Binding-site contacts:
Ligand atom C1 contacts residue THR108 of chain 1.B at 4.5 Å.
Ligand atom C7 contacts residue ASN234 of chain 1.B at 3.4 Å.
Ligand atom C5 contacts residue ASN234 of chain 1.B at 3.7 Å.
Ligand atom C8 contacts residue ASN234 of chain 1.B at 4.1 Å.
Ligand atom O5 contacts residue THR108 of chain 1.B at 4.0 Å.
Ligand atom C1 contacts residue THR236 of chain 1.B at 4.3 Å.
Ligand atom O5 contacts residue ASN234 of chain 1.B at 2.4 Å (h-bond).
Ligand atom C3 contacts residue ASN234 of chain 1.B at 3.8 Å.
Ligand atom C1 contacts residue ASN234 of chain 1.B at 1.4 Å.
Ligand atom C6 contacts residue THR108 of chain 1.B at 4.3 Å.
Ligand atom N2 contacts residue ASN234 of chain 1.B at 2.9 Å (h-bond).
Ligand atom C4 contacts residue ASN234 of chain 1.B at 4.2 Å.
Ligand atom C2 contacts residue ASN234 of chain 1.B at 2.5 Å.
Ligand atom O7 contacts residue ASN234 of chain 1.B at 3.4 Å (h-bond).
Ligand atom O6 contacts residue THR108 of chain 1.B at 3.4 Å.

Sequence of chain 1.B:
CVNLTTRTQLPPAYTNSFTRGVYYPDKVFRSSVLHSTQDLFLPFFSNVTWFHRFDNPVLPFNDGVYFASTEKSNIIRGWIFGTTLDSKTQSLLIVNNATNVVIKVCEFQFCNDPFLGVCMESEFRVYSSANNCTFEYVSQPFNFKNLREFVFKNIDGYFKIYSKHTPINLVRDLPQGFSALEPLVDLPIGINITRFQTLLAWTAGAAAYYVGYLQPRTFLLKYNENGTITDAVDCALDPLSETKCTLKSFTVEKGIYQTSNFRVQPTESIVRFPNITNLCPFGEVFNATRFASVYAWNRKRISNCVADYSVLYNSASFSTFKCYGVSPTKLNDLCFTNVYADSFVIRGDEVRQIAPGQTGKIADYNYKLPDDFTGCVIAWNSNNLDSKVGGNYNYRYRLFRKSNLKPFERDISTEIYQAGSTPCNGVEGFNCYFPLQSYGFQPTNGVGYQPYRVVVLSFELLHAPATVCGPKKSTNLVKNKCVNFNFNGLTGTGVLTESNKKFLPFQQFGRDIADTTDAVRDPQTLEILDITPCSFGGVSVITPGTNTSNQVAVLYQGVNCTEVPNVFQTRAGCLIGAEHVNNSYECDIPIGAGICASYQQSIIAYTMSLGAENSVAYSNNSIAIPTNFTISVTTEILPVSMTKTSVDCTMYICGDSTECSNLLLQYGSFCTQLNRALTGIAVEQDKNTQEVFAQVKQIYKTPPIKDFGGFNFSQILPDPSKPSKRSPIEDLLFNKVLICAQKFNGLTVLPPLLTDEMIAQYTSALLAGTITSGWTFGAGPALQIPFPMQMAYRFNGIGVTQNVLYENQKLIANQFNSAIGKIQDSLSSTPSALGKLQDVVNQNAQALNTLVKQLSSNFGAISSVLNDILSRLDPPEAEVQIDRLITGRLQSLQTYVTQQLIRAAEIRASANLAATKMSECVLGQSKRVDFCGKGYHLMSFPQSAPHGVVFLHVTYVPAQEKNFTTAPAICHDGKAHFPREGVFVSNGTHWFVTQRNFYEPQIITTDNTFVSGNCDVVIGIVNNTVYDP

The small molecule below binds the protein below.
Small molecule (SMILES): CC(=O)N[C@@H]1[C@@H](O)[C@H](O)[C@@H](CO)O[C@H]1O